The small molecule below binds the protein below.
Small molecule (SMILES): CC(=O)N[C@@H]1[C@@H](O)[C@H](O)[C@@H](CO)O[C@H]1O

Binding-site contacts:
Ligand atom C3 contacts residue ASN158 of chain 1.D at 3.8 Å.
Ligand atom O7 contacts residue THR160 of chain 1.D at 4.3 Å.
Ligand atom O6 contacts residue ASN158 of chain 1.D at 4.2 Å.
Ligand atom C7 contacts residue ASN158 of chain 1.D at 3.1 Å.
Ligand atom C8 contacts residue ASN158 of chain 1.D at 4.3 Å.
Ligand atom C8 contacts residue SER155 of chain 1.D at 3.1 Å.
Ligand atom C8 contacts residue ALA154 of chain 1.D at 4.0 Å (hydrophobic).
Ligand atom C2 contacts residue ALA154 of chain 1.D at 4.1 Å (hydrophobic).
Ligand atom C1 contacts residue ALA154 of chain 1.D at 4.0 Å (hydrophobic).
Ligand atom N2 contacts residue ALA154 of chain 1.D at 3.4 Å.
Ligand atom C3 contacts residue ALA154 of chain 1.D at 4.5 Å (hydrophobic).
Ligand atom C7 contacts residue SER155 of chain 1.D at 4.2 Å.
Ligand atom C2 contacts residue ASN158 of chain 1.D at 2.5 Å.
Ligand atom C5 contacts residue ASN158 of chain 1.D at 3.7 Å.
Ligand atom C8 contacts residue ASP151 of chain 1.D at 3.5 Å.
Ligand atom O5 contacts residue ASN158 of chain 1.D at 2.4 Å (h-bond).
Ligand atom C1 contacts residue ASN158 of chain 1.D at 1.4 Å.
Ligand atom O7 contacts residue ASN158 of chain 1.D at 3.0 Å (h-bond).
Ligand atom C4 contacts residue ASN158 of chain 1.D at 4.2 Å.
Ligand atom N2 contacts residue ASN158 of chain 1.D at 2.9 Å (h-bond).
Ligand atom C7 contacts residue ALA154 of chain 1.D at 4.0 Å (hydrophobic).

Sequence of chain 1.D:
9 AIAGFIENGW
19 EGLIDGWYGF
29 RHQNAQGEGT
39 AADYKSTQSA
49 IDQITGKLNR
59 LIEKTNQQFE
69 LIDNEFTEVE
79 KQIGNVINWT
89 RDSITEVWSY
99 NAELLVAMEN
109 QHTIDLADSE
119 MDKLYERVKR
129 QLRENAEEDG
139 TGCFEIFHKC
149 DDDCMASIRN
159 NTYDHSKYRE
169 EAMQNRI